Sequence of chain 1.H:
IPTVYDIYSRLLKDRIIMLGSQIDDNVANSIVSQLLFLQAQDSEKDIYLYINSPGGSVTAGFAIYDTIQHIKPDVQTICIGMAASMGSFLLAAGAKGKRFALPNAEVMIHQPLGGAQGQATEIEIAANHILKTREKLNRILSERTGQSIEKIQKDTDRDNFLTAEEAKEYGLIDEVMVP

Sequence of chain 1.N:
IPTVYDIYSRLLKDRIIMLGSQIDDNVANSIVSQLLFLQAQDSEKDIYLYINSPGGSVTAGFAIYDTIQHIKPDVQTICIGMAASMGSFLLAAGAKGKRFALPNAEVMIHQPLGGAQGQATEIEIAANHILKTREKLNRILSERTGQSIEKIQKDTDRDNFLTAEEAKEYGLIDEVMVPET

Binding-site contacts:
Ligand atom CA contacts residue GLN89 of chain 1.N at 3.9 Å.
Ligand atom CD contacts residue TYR63 of chain 1.N at 3.5 Å (hydrophobic).
Ligand atom O contacts residue TYR63 of chain 1.N at 2.5 Å (h-bond).
Ligand atom CZ contacts residue ILE93 of chain 1.N at 3.9 Å (hydrophobic).
Ligand atom CE2 contacts residue TYR63 of chain 1.N at 3.6 Å (hydrophobic).
Ligand atom CE2 contacts residue ILE93 of chain 1.N at 3.9 Å (hydrophobic).
Ligand atom C3 contacts residue TYR63 of chain 1.N at 3.7 Å (hydrophobic).
Ligand atom CE contacts residue ILE29 of chain 1.N at 3.8 Å (hydrophobic).
Ligand atom C2 contacts residue TYR63 of chain 1.N at 3.7 Å (hydrophobic).
Ligand atom CB contacts residue GLN89 of chain 1.N at 3.3 Å.
Ligand atom CB contacts residue TYR61 of chain 1.N at 3.5 Å (hydrophobic).
Ligand atom C5 contacts residue ILE29 of chain 1.N at 3.5 Å (hydrophobic).
Ligand atom O1 contacts residue GLN52 of chain 1.H at 3.6 Å (h-bond).
Ligand atom CE1 contacts residue LEU115 of chain 1.N at 3.8 Å (hydrophobic).
Ligand atom C6 contacts residue ALA53 of chain 1.H at 3.7 Å (hydrophobic).
Ligand atom CB contacts residue TYR63 of chain 1.N at 3.9 Å (hydrophobic).
Ligand atom CZ contacts residue THR80 of chain 1.H at 3.4 Å.
Ligand atom C3 contacts residue LEU49 of chain 1.H at 3.9 Å (hydrophobic).
Ligand atom O1 contacts residue LEU49 of chain 1.H at 3.9 Å.
Ligand atom C2 contacts residue LEU49 of chain 1.H at 3.7 Å (hydrophobic).
Ligand atom CB contacts residue TYR61 of chain 1.N at 3.8 Å (hydrophobic).
Ligand atom CZ contacts residue LEU115 of chain 1.N at 3.8 Å (hydrophobic).
Ligand atom N contacts residue LEU49 of chain 1.H at 3.8 Å.
Ligand atom C6 contacts residue ASP27 of chain 1.N at 2.9 Å.
Ligand atom CA contacts residue TYR61 of chain 1.N at 3.6 Å (hydrophobic).
Ligand atom CD2 contacts residue TYR63 of chain 1.N at 3.3 Å (hydrophobic).
Ligand atom CE contacts residue ASP27 of chain 1.N at 3.1 Å.
Ligand atom C contacts residue TYR63 of chain 1.N at 3.5 Å (hydrophobic).
Ligand atom N contacts residue TYR63 of chain 1.N at 2.9 Å (h-bond).
Ligand atom C contacts residue TYR61 of chain 1.N at 3.3 Å (hydrophobic).
Ligand atom CA contacts residue TYR61 of chain 1.N at 3.5 Å (hydrophobic).
Ligand atom O contacts residue TYR61 of chain 1.N at 3.6 Å.
Ligand atom O contacts residue GLN89 of chain 1.N at 3.8 Å.
Ligand atom CB contacts residue ILE91 of chain 1.N at 3.8 Å (hydrophobic).
Ligand atom CE2 contacts residue LEU49 of chain 1.H at 3.7 Å (hydrophobic).
Ligand atom CD1 contacts residue HIS83 of chain 1.H at 3.6 Å.
Ligand atom N contacts residue TYR61 of chain 1.N at 3.5 Å.
Ligand atom CA contacts residue TYR63 of chain 1.N at 3.8 Å (hydrophobic).
Ligand atom CB contacts residue MET190 of chain 1.N at 3.8 Å (hydrophobic).
Ligand atom CE1 contacts residue THR80 of chain 1.H at 3.7 Å.

This protein binds this small molecule.
Small molecule (SMILES): CC/C=C/C(=O)N[C@@H](Cc1ccccc1)C(=O)N[C@H]1COC(=O)[C@@H]2C[C@@H](C)CN2C(=O)[C@H](C)NC(=O)[C@@H]2CCCCN2C(=O)[C@@H]2CCCN2C1=O